Sequence of chain 2.G:
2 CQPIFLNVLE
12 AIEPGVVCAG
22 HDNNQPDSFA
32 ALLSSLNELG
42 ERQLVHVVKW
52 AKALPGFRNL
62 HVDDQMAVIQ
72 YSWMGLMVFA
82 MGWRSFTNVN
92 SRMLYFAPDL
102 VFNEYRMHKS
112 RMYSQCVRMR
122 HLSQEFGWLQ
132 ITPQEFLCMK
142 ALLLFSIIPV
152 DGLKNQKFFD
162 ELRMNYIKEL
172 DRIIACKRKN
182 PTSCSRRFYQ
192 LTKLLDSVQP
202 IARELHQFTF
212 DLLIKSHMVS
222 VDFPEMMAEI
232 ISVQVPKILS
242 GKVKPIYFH

A small-molecule ligand and the protein it binds are described below.
Small molecule (SMILES): CC(C)C[C@H](NC(=O)[C@H](Cc1ccccc1)NC(=O)[C@H](CCC(N)=O)NC(=O)[C@H](CC(C)C)NC(=O)[C@@H](N)CO)C(=O)N[C@@H](CC(C)C)C(=O)N[C@@H](CC(=O)O)C(=O)N[C@H](C=O)[C@@H](C)O

Binding-site contacts:
Ligand atom O contacts residue VAL49 of chain 2.G at 4.5 Å.
Ligand atom C contacts residue VAL49 of chain 2.G at 4.4 Å (hydrophobic).
Ligand atom CB contacts residue MET67 of chain 2.G at 4.5 Å (hydrophobic).
Ligand atom N contacts residue MET227 of chain 2.G at 3.7 Å.
Ligand atom O contacts residue MET67 of chain 2.G at 4.5 Å.
Ligand atom CD1 contacts residue GLN66 of chain 2.G at 4.2 Å.
Ligand atom N contacts residue VAL49 of chain 2.G at 4.2 Å.
Ligand atom O contacts residue ARG59 of chain 2.G at 4.3 Å.
Ligand atom N contacts residue GLU230 of chain 2.G at 3.0 Å (salt-bridge).
Ligand atom N contacts residue MET227 of chain 2.G at 3.7 Å.
Ligand atom CD1 contacts residue MET227 of chain 2.G at 4.0 Å (hydrophobic).
Ligand atom CA contacts residue MET67 of chain 2.G at 4.5 Å (hydrophobic).
Ligand atom CD1 contacts residue VAL49 of chain 2.G at 3.7 Å (hydrophobic).
Ligand atom CD1 contacts residue LYS53 of chain 2.G at 3.8 Å.
Ligand atom CD1 contacts residue ILE70 of chain 2.G at 4.3 Å (hydrophobic).
Ligand atom CD1 contacts residue LEU45 of chain 2.G at 4.4 Å (hydrophobic).
Ligand atom OE1 contacts residue MET67 of chain 2.G at 3.4 Å.
Ligand atom CD2 contacts residue GLN66 of chain 2.G at 3.5 Å.
Ligand atom N contacts residue MET67 of chain 2.G at 4.3 Å.
Ligand atom C contacts residue LYS53 of chain 2.G at 4.0 Å.
Ligand atom CD2 contacts residue ILE231 of chain 2.G at 4.3 Å (hydrophobic).
Ligand atom O contacts residue LYS53 of chain 2.G at 3.7 Å.
Ligand atom CD1 contacts residue ILE231 of chain 2.G at 4.4 Å (hydrophobic).
Ligand atom CB contacts residue VAL49 of chain 2.G at 4.4 Å (hydrophobic).
Ligand atom CD contacts residue MET67 of chain 2.G at 3.9 Å (hydrophobic).
Ligand atom CB contacts residue MET227 of chain 2.G at 4.0 Å (hydrophobic).
Ligand atom CA contacts residue VAL49 of chain 2.G at 4.1 Å (hydrophobic).
Ligand atom CD2 contacts residue GLN71 of chain 2.G at 3.8 Å.
Ligand atom CG contacts residue GLN66 of chain 2.G at 4.2 Å.
Ligand atom O contacts residue LYS53 of chain 2.G at 4.1 Å.
Ligand atom CA contacts residue MET227 of chain 2.G at 4.0 Å (hydrophobic).
Ligand atom C contacts residue MET227 of chain 2.G at 4.1 Å (hydrophobic).
Ligand atom CD1 contacts residue VAL46 of chain 2.G at 3.5 Å (hydrophobic).
Ligand atom CA contacts residue GLU230 of chain 2.G at 4.1 Å.
Ligand atom CG contacts residue MET67 of chain 2.G at 4.0 Å (hydrophobic).
Ligand atom NE2 contacts residue MET67 of chain 2.G at 3.8 Å.
Ligand atom CD2 contacts residue MET67 of chain 2.G at 3.5 Å (hydrophobic).